A small-molecule ligand and the protein it binds are described below.
Small molecule (SMILES): S=CNCc1ccccc1

Sequence of chain 1.B:
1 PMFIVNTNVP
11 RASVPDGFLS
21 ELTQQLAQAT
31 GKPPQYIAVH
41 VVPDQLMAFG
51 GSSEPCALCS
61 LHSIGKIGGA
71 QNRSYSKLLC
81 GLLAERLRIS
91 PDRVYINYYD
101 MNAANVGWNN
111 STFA

Binding-site contacts:
Ligand atom C08 contacts residue ASN97 of chain 1.A at 3.0 Å.
Ligand atom C08 contacts residue MET101 of chain 1.B at 4.1 Å (hydrophobic).
Ligand atom C07 contacts residue ASN97 of chain 1.A at 3.5 Å.
Ligand atom C10 contacts residue SER63 of chain 1.B at 3.6 Å.
Ligand atom C10 contacts residue ILE64 of chain 1.B at 3.7 Å (hydrophobic).
Ligand atom C07 contacts residue MET2 of chain 1.B at 3.6 Å (hydrophobic).
Ligand atom N03 contacts residue HIS62 of chain 1.B at 3.9 Å.
Ligand atom C07 contacts residue TYR95 of chain 1.A at 4.1 Å (hydrophobic).
Ligand atom C05 contacts residue HIS62 of chain 1.B at 4.1 Å.
Ligand atom C09 contacts residue ASN97 of chain 1.A at 4.2 Å.
Ligand atom S01 contacts residue LYS32 of chain 1.B at 3.7 Å.
Ligand atom C09 contacts residue HIS62 of chain 1.B at 3.7 Å.
Ligand atom C05 contacts residue TYR95 of chain 1.A at 4.3 Å (hydrophobic).
Ligand atom C04 contacts residue TYR36 of chain 1.B at 4.1 Å (hydrophobic).
Ligand atom C06 contacts residue VAL106 of chain 1.B at 4.2 Å (hydrophobic).
Ligand atom C02 contacts residue MET2 of chain 1.B at 4.0 Å (hydrophobic).
Ligand atom C08 contacts residue HIS62 of chain 1.B at 3.9 Å.
Ligand atom C07 contacts residue VAL106 of chain 1.B at 3.7 Å (hydrophobic).
Ligand atom N03 contacts residue TYR36 of chain 1.B at 4.2 Å.
Ligand atom C09 contacts residue VAL106 of chain 1.B at 3.8 Å (hydrophobic).
Ligand atom C08 contacts residue VAL106 of chain 1.B at 3.6 Å (hydrophobic).
Ligand atom C09 contacts residue MET101 of chain 1.B at 4.0 Å (hydrophobic).
Ligand atom C09 contacts residue SER63 of chain 1.B at 3.8 Å.
Ligand atom C04 contacts residue PRO1 of chain 1.B at 3.7 Å (hydrophobic).
Ligand atom N03 contacts residue MET2 of chain 1.B at 3.4 Å (h-bond).
Ligand atom C10 contacts residue HIS62 of chain 1.B at 3.6 Å.
Ligand atom C02 contacts residue PRO1 of chain 1.B at 1.3 Å (hydrophobic).
Ligand atom S01 contacts residue PRO1 of chain 1.B at 2.6 Å (h-bond).
Ligand atom C09 contacts residue ILE64 of chain 1.B at 3.9 Å (hydrophobic).
Ligand atom C05 contacts residue MET2 of chain 1.B at 4.3 Å (hydrophobic).
Ligand atom C04 contacts residue MET2 of chain 1.B at 4.4 Å (hydrophobic).
Ligand atom C06 contacts residue TYR95 of chain 1.A at 3.5 Å (hydrophobic).
Ligand atom C08 contacts residue MET2 of chain 1.B at 4.2 Å (hydrophobic).
Ligand atom C02 contacts residue TYR36 of chain 1.B at 4.3 Å (hydrophobic).
Ligand atom S01 contacts residue TYR36 of chain 1.B at 3.7 Å.
Ligand atom C04 contacts residue TYR95 of chain 1.A at 3.8 Å (hydrophobic).
Ligand atom C06 contacts residue MET2 of chain 1.B at 4.0 Å (hydrophobic).
Ligand atom N03 contacts residue PRO1 of chain 1.B at 2.4 Å (h-bond).

Sequence of chain 1.A:
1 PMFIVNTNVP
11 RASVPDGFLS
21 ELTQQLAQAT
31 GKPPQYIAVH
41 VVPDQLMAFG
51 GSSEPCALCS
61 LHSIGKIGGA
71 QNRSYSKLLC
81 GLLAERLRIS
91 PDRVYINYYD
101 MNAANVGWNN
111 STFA